Sequence of chain 2.A:
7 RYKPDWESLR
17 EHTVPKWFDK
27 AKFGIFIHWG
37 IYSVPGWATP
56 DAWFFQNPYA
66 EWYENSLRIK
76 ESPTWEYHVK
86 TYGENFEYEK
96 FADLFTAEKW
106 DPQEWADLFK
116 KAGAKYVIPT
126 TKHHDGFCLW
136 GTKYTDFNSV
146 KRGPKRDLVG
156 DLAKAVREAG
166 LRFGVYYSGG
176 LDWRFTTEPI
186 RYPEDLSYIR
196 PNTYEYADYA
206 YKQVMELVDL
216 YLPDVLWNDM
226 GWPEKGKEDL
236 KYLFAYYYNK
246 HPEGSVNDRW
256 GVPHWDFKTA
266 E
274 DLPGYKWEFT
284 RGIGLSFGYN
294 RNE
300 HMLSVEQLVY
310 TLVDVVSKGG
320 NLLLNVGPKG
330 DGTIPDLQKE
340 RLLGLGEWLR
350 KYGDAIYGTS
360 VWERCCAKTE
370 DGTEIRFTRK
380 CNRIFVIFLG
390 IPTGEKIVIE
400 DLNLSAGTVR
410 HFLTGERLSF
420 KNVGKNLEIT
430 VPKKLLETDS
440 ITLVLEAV

The protein below binds the small molecule below.
Small molecule (SMILES): C[C@@H]1O[C@H](O)[C@@H](O)[C@H](O)[C@@H]1O

Binding-site contacts:
Ligand atom C6 contacts residue PHE290 of chain 2.A at 3.8 Å (hydrophobic).
Ligand atom C2 contacts residue HIS128 of chain 2.A at 4.0 Å.
Ligand atom O5 contacts residue ARG254 of chain 2.A at 3.6 Å.
Ligand atom O4 contacts residue HIS34 of chain 2.A at 2.5 Å (h-bond).
Ligand atom O1 contacts residue GLU266 of chain 2.A at 3.7 Å.
Ligand atom O3 contacts residue GLU66 of chain 2.A at 2.3 Å (salt-bridge).
Ligand atom C2 contacts residue HIS129 of chain 2.A at 3.5 Å.
Ligand atom O4 contacts residue ASP224 of chain 2.A at 4.1 Å.
Ligand atom C1 contacts residue ASP224 of chain 2.A at 3.4 Å.
Ligand atom C2 contacts residue TRP67 of chain 2.A at 4.1 Å (hydrophobic).
Ligand atom C3 contacts residue TRP67 of chain 2.A at 4.0 Å (hydrophobic).
Ligand atom O1 contacts residue ARG254 of chain 2.A at 3.5 Å (salt-bridge).
Ligand atom O2 contacts residue ASP224 of chain 2.A at 4.1 Å.
Ligand atom C4 contacts residue HIS128 of chain 2.A at 3.8 Å.
Ligand atom C3 contacts residue GLU66 of chain 2.A at 3.1 Å.
Ligand atom O1 contacts residue MET225 of chain 2.A at 4.1 Å.
Ligand atom C6 contacts residue GLU266 of chain 2.A at 4.2 Å.
Ligand atom C5 contacts residue PHE290 of chain 2.A at 4.0 Å (hydrophobic).
Ligand atom C5 contacts residue GLU266 of chain 2.A at 3.7 Å.
Ligand atom C6 contacts residue PHE32 of chain 2.A at 3.7 Å (hydrophobic).
Ligand atom C4 contacts residue GLU66 of chain 2.A at 3.7 Å.
Ligand atom O5 contacts residue GLU266 of chain 2.A at 3.2 Å (salt-bridge).
Ligand atom O2 contacts residue TRP67 of chain 2.A at 3.1 Å (h-bond).
Ligand atom O3 contacts residue TRP67 of chain 2.A at 3.4 Å (h-bond).
Ligand atom O2 contacts residue HIS129 of chain 2.A at 2.9 Å (h-bond).
Ligand atom C1 contacts residue GLU266 of chain 2.A at 3.4 Å.
Ligand atom C4 contacts residue PHE290 of chain 2.A at 4.0 Å (hydrophobic).
Ligand atom O5 contacts residue ASP224 of chain 2.A at 3.4 Å (salt-bridge).
Ligand atom O3 contacts residue HIS129 of chain 2.A at 4.0 Å.
Ligand atom C5 contacts residue HIS34 of chain 2.A at 4.0 Å.
Ligand atom O4 contacts residue HIS128 of chain 2.A at 2.8 Å (h-bond).
Ligand atom C1 contacts residue ARG254 of chain 2.A at 4.1 Å.
Ligand atom O3 contacts residue HIS128 of chain 2.A at 2.8 Å.
Ligand atom O1 contacts residue ASP224 of chain 2.A at 2.7 Å (salt-bridge).
Ligand atom C4 contacts residue HIS34 of chain 2.A at 3.2 Å.
Ligand atom C3 contacts residue HIS128 of chain 2.A at 3.7 Å.
Ligand atom O4 contacts residue GLU66 of chain 2.A at 4.2 Å.
Ligand atom O4 contacts residue TYR171 of chain 2.A at 3.6 Å.
Ligand atom C6 contacts residue HIS34 of chain 2.A at 3.7 Å.
Ligand atom C2 contacts residue ASP224 of chain 2.A at 3.4 Å.